A small-molecule ligand and the protein it binds are described below.
Small molecule (SMILES): CC(=O)N[C@@H]1[C@@H](O)[C@H](O)[C@@H](CO)O[C@H]1O

Sequence of chain 1.C:
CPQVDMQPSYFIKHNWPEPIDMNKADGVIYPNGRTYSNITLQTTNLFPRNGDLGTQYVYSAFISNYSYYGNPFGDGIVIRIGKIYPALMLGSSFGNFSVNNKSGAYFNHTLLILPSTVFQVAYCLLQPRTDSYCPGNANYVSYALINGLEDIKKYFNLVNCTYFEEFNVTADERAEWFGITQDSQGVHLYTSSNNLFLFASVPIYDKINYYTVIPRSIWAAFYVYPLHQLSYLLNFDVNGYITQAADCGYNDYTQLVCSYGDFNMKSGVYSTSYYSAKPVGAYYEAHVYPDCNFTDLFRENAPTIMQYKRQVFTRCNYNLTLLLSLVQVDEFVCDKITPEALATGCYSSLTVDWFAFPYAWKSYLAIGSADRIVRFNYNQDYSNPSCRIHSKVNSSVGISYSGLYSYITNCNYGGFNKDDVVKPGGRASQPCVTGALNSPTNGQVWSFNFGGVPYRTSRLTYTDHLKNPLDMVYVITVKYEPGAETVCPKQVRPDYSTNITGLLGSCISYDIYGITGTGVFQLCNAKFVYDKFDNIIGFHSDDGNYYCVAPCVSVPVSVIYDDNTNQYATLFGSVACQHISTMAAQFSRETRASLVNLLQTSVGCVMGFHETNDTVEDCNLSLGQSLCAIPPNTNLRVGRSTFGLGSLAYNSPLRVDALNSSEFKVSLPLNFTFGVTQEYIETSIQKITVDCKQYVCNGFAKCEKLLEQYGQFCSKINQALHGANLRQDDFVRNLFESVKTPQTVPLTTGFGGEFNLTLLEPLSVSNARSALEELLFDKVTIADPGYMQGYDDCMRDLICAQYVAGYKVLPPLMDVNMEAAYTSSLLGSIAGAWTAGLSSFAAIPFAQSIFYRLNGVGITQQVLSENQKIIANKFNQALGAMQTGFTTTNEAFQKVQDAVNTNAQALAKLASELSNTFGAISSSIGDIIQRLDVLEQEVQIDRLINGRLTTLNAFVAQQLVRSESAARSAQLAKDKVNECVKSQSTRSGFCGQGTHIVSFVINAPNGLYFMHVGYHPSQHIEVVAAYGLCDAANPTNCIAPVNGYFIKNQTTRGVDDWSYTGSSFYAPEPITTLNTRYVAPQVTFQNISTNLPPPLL

Binding-site contacts:
Ligand atom C7 contacts residue THR718 of chain 1.C at 4.5 Å.
Ligand atom C4 contacts residue ASN719 of chain 1.C at 4.2 Å.
Ligand atom C2 contacts residue ASN719 of chain 1.C at 2.5 Å.
Ligand atom C8 contacts residue ASN719 of chain 1.C at 3.7 Å.
Ligand atom C8 contacts residue THR718 of chain 1.C at 3.6 Å.
Ligand atom C1 contacts residue ASN719 of chain 1.C at 1.4 Å.
Ligand atom C8 contacts residue GLU717 of chain 1.C at 3.7 Å.
Ligand atom O5 contacts residue ASN719 of chain 1.C at 2.4 Å (h-bond).
Ligand atom C5 contacts residue ASN719 of chain 1.C at 3.6 Å.
Ligand atom C7 contacts residue ASN719 of chain 1.C at 3.1 Å.
Ligand atom N2 contacts residue ASN719 of chain 1.C at 2.9 Å (h-bond).
Ligand atom O7 contacts residue ASN719 of chain 1.C at 2.9 Å (h-bond).
Ligand atom C3 contacts residue ASN719 of chain 1.C at 3.8 Å.